Sequence of chain 1.E:
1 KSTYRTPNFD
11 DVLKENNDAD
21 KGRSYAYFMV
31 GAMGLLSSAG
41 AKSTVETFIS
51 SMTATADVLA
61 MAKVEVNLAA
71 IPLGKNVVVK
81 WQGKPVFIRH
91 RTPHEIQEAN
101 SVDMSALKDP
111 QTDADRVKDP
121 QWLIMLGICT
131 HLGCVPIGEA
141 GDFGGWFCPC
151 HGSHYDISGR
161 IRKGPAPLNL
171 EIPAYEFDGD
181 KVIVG

Binding-site contacts:
Ligand atom C4A contacts residue PRO271 of chain 1.N at 3.8 Å (hydrophobic).
Ligand atom O1 contacts residue ILE147 of chain 1.N at 3.6 Å.
Ligand atom C8A contacts residue ILE147 of chain 1.N at 3.9 Å (hydrophobic).
Ligand atom O7 contacts residue PRO271 of chain 1.N at 3.7 Å.
Ligand atom C7M contacts residue GLY143 of chain 1.N at 3.8 Å.
Ligand atom C22 contacts residue LEU275 of chain 1.N at 3.8 Å (hydrophobic).
Ligand atom O7 contacts residue GLU272 of chain 1.N at 3.5 Å (salt-bridge).
Ligand atom C5M contacts residue VAL146 of chain 1.N at 3.7 Å (hydrophobic).
Ligand atom C24 contacts residue PHE129 of chain 1.N at 3.9 Å (hydrophobic).
Ligand atom C5M contacts residue HIS151 of chain 1.E at 3.7 Å.
Ligand atom C22 contacts residue PHE278 of chain 1.N at 3.8 Å (hydrophobic).
Ligand atom C21 contacts residue PHE179 of chain 1.N at 3.8 Å (hydrophobic).
Ligand atom C24 contacts residue ILE125 of chain 1.N at 3.7 Å (hydrophobic).
Ligand atom C7M contacts residue ILE269 of chain 1.N at 3.8 Å (hydrophobic).
Ligand atom O4 contacts residue VAL146 of chain 1.N at 3.4 Å.
Ligand atom C8 contacts residue PRO271 of chain 1.N at 3.4 Å (hydrophobic).
Ligand atom C8A contacts residue PRO271 of chain 1.N at 3.7 Å (hydrophobic).
Ligand atom C23 contacts residue PHE296 of chain 1.N at 3.5 Å (hydrophobic).
Ligand atom C3M contacts residue MET295 of chain 1.N at 3.4 Å (hydrophobic).
Ligand atom C5 contacts residue VAL146 of chain 1.N at 3.8 Å (hydrophobic).
Ligand atom C5M contacts residue CYS150 of chain 1.E at 3.6 Å (hydrophobic).
Ligand atom O8 contacts residue ILE147 of chain 1.N at 3.8 Å.
Ligand atom C12 contacts residue ILE125 of chain 1.N at 3.8 Å (hydrophobic).
Ligand atom C7M contacts residue MET139 of chain 1.N at 3.4 Å (hydrophobic).
Ligand atom C15 contacts residue ILE147 of chain 1.N at 3.7 Å (hydrophobic).
Ligand atom C23 contacts residue MET295 of chain 1.N at 3.6 Å (hydrophobic).
Ligand atom O8 contacts residue PRO271 of chain 1.N at 3.6 Å.
Ligand atom C7 contacts residue PRO271 of chain 1.N at 3.8 Å (hydrophobic).
Ligand atom O5 contacts residue HIS151 of chain 1.E at 3.3 Å (h-bond).
Ligand atom O12 contacts residue MET295 of chain 1.N at 3.3 Å.
Ligand atom O5 contacts residue VAL146 of chain 1.N at 3.3 Å.
Ligand atom O7 contacts residue GLY143 of chain 1.N at 3.7 Å.
Ligand atom O4 contacts residue TYR279 of chain 1.N at 3.3 Å.
Ligand atom O8 contacts residue LEU275 of chain 1.N at 3.4 Å.
Ligand atom O4 contacts residue HIS151 of chain 1.E at 2.7 Å (h-bond).
Ligand atom C4 contacts residue VAL146 of chain 1.N at 3.8 Å (hydrophobic).
Ligand atom C3 contacts residue TYR279 of chain 1.N at 3.9 Å (hydrophobic).
Ligand atom C4 contacts residue TYR279 of chain 1.N at 3.4 Å (hydrophobic).
Ligand atom O8 contacts residue GLU272 of chain 1.N at 2.8 Å (salt-bridge).
Ligand atom O5 contacts residue TYR279 of chain 1.N at 3.7 Å.

A small-molecule ligand and the protein it binds are described below.
Small molecule (SMILES): C/C=C(C)/C=C/C=C[C@H](OC)[C@@H](C)[C@@H](OC)[C@@H](C)CCc1oc2c(O)c(OC)cc(OC)c2c(=O)c1C

Sequence of chain 1.N:
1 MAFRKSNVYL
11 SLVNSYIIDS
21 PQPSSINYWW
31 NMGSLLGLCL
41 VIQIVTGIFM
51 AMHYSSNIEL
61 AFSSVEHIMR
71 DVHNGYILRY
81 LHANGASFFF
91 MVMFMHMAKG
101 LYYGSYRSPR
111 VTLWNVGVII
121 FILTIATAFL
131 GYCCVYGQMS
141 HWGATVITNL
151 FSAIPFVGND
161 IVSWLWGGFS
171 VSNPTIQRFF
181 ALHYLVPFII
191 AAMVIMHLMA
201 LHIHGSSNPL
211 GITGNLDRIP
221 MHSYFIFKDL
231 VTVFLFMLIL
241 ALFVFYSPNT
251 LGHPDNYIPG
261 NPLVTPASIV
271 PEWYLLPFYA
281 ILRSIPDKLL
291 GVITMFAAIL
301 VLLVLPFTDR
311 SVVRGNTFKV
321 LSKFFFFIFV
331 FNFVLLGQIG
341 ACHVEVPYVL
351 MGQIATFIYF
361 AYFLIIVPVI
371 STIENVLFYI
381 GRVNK